A small-molecule ligand and the protein it binds are described below.
Small molecule (SMILES): Nc1ncnc2c1ncn2[C@@H]1O[C@H](CO[P](=O)(O)O[P](=O)(O)NP(=O)(O)O)[C@@H](O)[C@H]1O

Sequence of chain 1.C:
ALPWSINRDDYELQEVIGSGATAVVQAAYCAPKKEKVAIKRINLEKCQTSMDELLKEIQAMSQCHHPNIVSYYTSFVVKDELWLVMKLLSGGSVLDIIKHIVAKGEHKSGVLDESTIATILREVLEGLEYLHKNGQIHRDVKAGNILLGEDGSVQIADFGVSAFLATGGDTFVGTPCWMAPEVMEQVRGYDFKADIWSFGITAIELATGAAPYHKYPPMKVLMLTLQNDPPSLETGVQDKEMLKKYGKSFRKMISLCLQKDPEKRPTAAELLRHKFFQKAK

Binding-site contacts:
Ligand atom N6 contacts residue MET87 of chain 1.C at 3.5 Å (h-bond).
Ligand atom O2G contacts residue ASP159 of chain 1.C at 2.9 Å (salt-bridge).
Ligand atom C5 contacts residue LEU148 of chain 1.C at 3.5 Å (hydrophobic).
Ligand atom O4' contacts residue VAL26 of chain 1.C at 3.6 Å.
Ligand atom PG contacts residue ASP159 of chain 1.C at 3.9 Å.
Ligand atom O3G contacts residue ASP141 of chain 1.C at 3.3 Å (salt-bridge).
Ligand atom O2A contacts residue LYS41 of chain 1.C at 3.0 Å (salt-bridge).
Ligand atom N6 contacts residue LYS88 of chain 1.C at 2.7 Å (salt-bridge).
Ligand atom N1 contacts residue ALA39 of chain 1.C at 3.9 Å.
Ligand atom N1 contacts residue LEU90 of chain 1.C at 2.9 Å (h-bond).
Ligand atom N7 contacts residue LEU148 of chain 1.C at 3.7 Å.
Ligand atom N7 contacts residue MET87 of chain 1.C at 3.5 Å.
Ligand atom O1A contacts residue LYS41 of chain 1.C at 3.0 Å (salt-bridge).
Ligand atom C5' contacts residue GLY19 of chain 1.C at 3.9 Å.
Ligand atom C5' contacts residue VAL26 of chain 1.C at 3.9 Å (hydrophobic).
Ligand atom O1A contacts residue MG1 of chain 1.J at 3.2 Å.
Ligand atom O5' contacts residue VAL26 of chain 1.C at 3.9 Å.
Ligand atom C5 contacts residue MET87 of chain 1.C at 3.9 Å (hydrophobic).
Ligand atom N6 contacts residue ALA39 of chain 1.C at 3.8 Å.
Ligand atom C1' contacts residue ILE18 of chain 1.C at 3.7 Å (hydrophobic).
Ligand atom O2B contacts residue MG1 of chain 1.J at 3.8 Å.
Ligand atom C2 contacts residue LEU90 of chain 1.C at 3.0 Å (hydrophobic).
Ligand atom PA contacts residue LYS41 of chain 1.C at 3.4 Å.
Ligand atom O2G contacts residue ASN146 of chain 1.C at 2.9 Å (h-bond).
Ligand atom N1 contacts residue LYS88 of chain 1.C at 3.8 Å.
Ligand atom O2A contacts residue VAL26 of chain 1.C at 3.5 Å.
Ligand atom C6 contacts residue ALA39 of chain 1.C at 3.8 Å (hydrophobic).
Ligand atom O1A contacts residue ASP159 of chain 1.C at 3.1 Å (salt-bridge).
Ligand atom N6 contacts residue LEU148 of chain 1.C at 3.8 Å.
Ligand atom O1G contacts residue ASP159 of chain 1.C at 3.9 Å.
Ligand atom C6 contacts residue LYS88 of chain 1.C at 3.7 Å.
Ligand atom C8 contacts residue MG1 of chain 1.J at 3.4 Å.
Ligand atom C2 contacts residue LEU89 of chain 1.C at 3.7 Å (hydrophobic).
Ligand atom C6 contacts residue LEU148 of chain 1.C at 3.6 Å (hydrophobic).
Ligand atom N9 contacts residue VAL26 of chain 1.C at 3.9 Å.
Ligand atom C2' contacts residue MG1 of chain 1.J at 3.8 Å.
Ligand atom N1 contacts residue LEU89 of chain 1.C at 3.8 Å.
Ligand atom C4' contacts residue GLY19 of chain 1.C at 3.8 Å.
Ligand atom O4' contacts residue ILE18 of chain 1.C at 3.5 Å.
Ligand atom N3 contacts residue LEU90 of chain 1.C at 3.7 Å.